This small molecule binds to this protein.
Small molecule (SMILES): CC(=O)N[C@@H]1[C@@H](O)[C@H](O)[C@@H](CO)O[C@H]1O

Binding-site contacts:
Ligand atom O4 contacts residue ASN289 of chain 1.B at 3.5 Å.
Ligand atom O3 contacts residue ASN341 of chain 1.B at 3.2 Å (h-bond).
Ligand atom O4 contacts residue ARG237 of chain 1.B at 4.3 Å.
Ligand atom C8 contacts residue SER291 of chain 1.B at 3.6 Å.
Ligand atom C4 contacts residue ARG237 of chain 1.B at 4.2 Å.
Ligand atom C7 contacts residue SER291 of chain 1.B at 3.7 Å.
Ligand atom C5 contacts residue PHE240 of chain 1.B at 4.2 Å (hydrophobic).
Ligand atom O6 contacts residue PHE343 of chain 1.B at 3.6 Å.
Ligand atom O7 contacts residue ARG237 of chain 1.B at 3.0 Å (salt-bridge).
Ligand atom C2 contacts residue ASN289 of chain 1.B at 4.4 Å.
Ligand atom O5 contacts residue PHE240 of chain 1.B at 3.7 Å.
Ligand atom N2 contacts residue SER291 of chain 1.B at 2.9 Å (h-bond).
Ligand atom C2 contacts residue ARG237 of chain 1.B at 4.2 Å.
Ligand atom C6 contacts residue PHE343 of chain 1.B at 3.9 Å (hydrophobic).
Ligand atom O3 contacts residue ARG237 of chain 1.B at 2.9 Å (salt-bridge).
Ligand atom C4 contacts residue ASN289 of chain 1.B at 4.1 Å.
Ligand atom C1 contacts residue PHE240 of chain 1.B at 4.4 Å (hydrophobic).
Ligand atom C4 contacts residue ASN244 of chain 1.B at 4.0 Å.
Ligand atom C2 contacts residue SER291 of chain 1.B at 3.8 Å.
Ligand atom O4 contacts residue ASN341 of chain 1.B at 2.6 Å (h-bond).
Ligand atom C3 contacts residue ARG237 of chain 1.B at 4.0 Å.
Ligand atom C3 contacts residue SER291 of chain 1.B at 3.8 Å.
Ligand atom C1 contacts residue SER291 of chain 1.B at 4.2 Å.
Ligand atom C4 contacts residue ASN341 of chain 1.B at 3.4 Å.
Ligand atom O4 contacts residue ASN244 of chain 1.B at 3.5 Å (h-bond).
Ligand atom O7 contacts residue ALA292 of chain 1.B at 4.2 Å.
Ligand atom C4 contacts residue PHE240 of chain 1.B at 4.1 Å (hydrophobic).
Ligand atom O3 contacts residue ALA292 of chain 1.B at 3.7 Å.
Ligand atom O4 contacts residue PHE343 of chain 1.B at 4.0 Å.
Ligand atom O3 contacts residue SER291 of chain 1.B at 4.2 Å.
Ligand atom C7 contacts residue ARG237 of chain 1.B at 3.9 Å.
Ligand atom C6 contacts residue PHE240 of chain 1.B at 3.7 Å (hydrophobic).
Ligand atom O3 contacts residue ASN289 of chain 1.B at 4.2 Å.
Ligand atom C6 contacts residue ASN244 of chain 1.B at 4.0 Å.
Ligand atom C3 contacts residue ASN289 of chain 1.B at 3.5 Å.
Ligand atom C3 contacts residue ASN341 of chain 1.B at 3.8 Å.
Ligand atom C5 contacts residue ASN289 of chain 1.B at 4.0 Å.
Ligand atom C2 contacts residue PHE240 of chain 1.B at 4.2 Å (hydrophobic).
Ligand atom C7 contacts residue ALA292 of chain 1.B at 4.0 Å (hydrophobic).
Ligand atom C8 contacts residue ALA292 of chain 1.B at 3.9 Å (hydrophobic).

Sequence of chain 1.B:
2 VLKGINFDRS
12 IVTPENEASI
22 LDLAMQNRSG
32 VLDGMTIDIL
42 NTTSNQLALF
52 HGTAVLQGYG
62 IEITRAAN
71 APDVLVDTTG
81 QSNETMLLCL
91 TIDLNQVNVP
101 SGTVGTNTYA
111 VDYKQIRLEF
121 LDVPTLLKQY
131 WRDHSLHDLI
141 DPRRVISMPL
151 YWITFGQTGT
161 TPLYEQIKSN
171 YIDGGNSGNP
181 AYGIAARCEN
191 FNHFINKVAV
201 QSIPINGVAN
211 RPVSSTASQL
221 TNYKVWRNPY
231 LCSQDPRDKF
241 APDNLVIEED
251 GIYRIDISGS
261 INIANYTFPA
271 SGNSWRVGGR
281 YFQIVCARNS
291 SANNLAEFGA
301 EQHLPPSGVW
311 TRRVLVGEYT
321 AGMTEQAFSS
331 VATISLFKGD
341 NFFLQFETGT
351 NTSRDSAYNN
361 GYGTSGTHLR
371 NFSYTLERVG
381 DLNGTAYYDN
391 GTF